This protein binds this small molecule.
Small molecule (SMILES): OC[C@H]1O[C@H](O)[C@H](O)[C@@H](O)[C@@H]1O

Sequence of chain 1.A:
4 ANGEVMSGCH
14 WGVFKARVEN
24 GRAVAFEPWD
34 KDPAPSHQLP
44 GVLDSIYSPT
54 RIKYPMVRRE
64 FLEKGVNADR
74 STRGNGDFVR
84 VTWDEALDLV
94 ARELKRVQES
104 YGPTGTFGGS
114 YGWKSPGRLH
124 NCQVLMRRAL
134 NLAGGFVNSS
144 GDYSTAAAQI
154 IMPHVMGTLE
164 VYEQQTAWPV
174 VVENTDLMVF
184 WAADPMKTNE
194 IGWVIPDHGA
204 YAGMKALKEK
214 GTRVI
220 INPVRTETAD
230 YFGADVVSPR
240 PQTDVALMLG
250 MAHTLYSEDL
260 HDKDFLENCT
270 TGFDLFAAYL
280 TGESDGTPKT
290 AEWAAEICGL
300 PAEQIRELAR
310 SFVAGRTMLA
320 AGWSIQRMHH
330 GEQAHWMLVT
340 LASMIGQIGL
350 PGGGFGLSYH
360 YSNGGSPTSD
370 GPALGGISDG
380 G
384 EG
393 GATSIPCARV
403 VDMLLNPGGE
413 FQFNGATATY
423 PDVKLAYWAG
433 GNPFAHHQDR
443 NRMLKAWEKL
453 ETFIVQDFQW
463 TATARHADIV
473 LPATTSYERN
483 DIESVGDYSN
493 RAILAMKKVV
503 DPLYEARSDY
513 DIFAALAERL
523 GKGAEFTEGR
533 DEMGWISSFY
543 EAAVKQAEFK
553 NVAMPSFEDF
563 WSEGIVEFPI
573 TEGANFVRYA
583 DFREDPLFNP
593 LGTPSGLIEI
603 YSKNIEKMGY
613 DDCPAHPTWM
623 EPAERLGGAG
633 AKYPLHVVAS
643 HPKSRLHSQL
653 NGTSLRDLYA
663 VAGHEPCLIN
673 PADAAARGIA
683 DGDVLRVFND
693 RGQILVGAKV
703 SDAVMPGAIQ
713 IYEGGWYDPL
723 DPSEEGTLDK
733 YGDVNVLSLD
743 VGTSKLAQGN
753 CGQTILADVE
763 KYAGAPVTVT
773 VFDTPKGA

Binding-site contacts:
Ligand atom C3 contacts residue ASP404 of chain 1.A at 4.4 Å.
Ligand atom O4 contacts residue GLN750 of chain 1.A at 3.1 Å (h-bond).
Ligand atom O3 contacts residue ARG401 of chain 1.A at 3.5 Å (salt-bridge).
Ligand atom C2 contacts residue ASP404 of chain 1.A at 3.6 Å.
Ligand atom O2 contacts residue ASP404 of chain 1.A at 3.1 Å (salt-bridge).
Ligand atom O2 contacts residue GLY744 of chain 1.A at 3.1 Å (h-bond).
Ligand atom O2 contacts residue ASP742 of chain 1.A at 4.3 Å.
Ligand atom C4 contacts residue GLN750 of chain 1.A at 4.1 Å.
Ligand atom O3 contacts residue GLN750 of chain 1.A at 2.8 Å (h-bond).
Ligand atom O4 contacts residue LYS747 of chain 1.A at 4.0 Å.
Ligand atom O3 contacts residue ASP404 of chain 1.A at 3.9 Å.
Ligand atom O1 contacts residue VAL743 of chain 1.A at 4.2 Å.
Ligand atom C3 contacts residue GLN750 of chain 1.A at 3.5 Å.
Ligand atom O2 contacts residue VAL743 of chain 1.A at 3.4 Å.
Ligand atom O3 contacts residue GLY744 of chain 1.A at 4.5 Å.
Ligand atom C2 contacts residue GLY744 of chain 1.A at 4.2 Å.
Ligand atom O2 contacts residue ARG401 of chain 1.A at 3.6 Å.
Ligand atom C3 contacts residue GLY744 of chain 1.A at 4.1 Å.